Binding-site contacts:
Ligand atom O7 contacts residue GLY75 of chain 4.F at 4.0 Å.
Ligand atom N2 contacts residue GLY75 of chain 4.F at 2.6 Å (h-bond).
Ligand atom C7 contacts residue NAG1 of chain 4.K at 4.3 Å.
Ligand atom N2 contacts residue ASN96 of chain 4.F at 3.1 Å (h-bond).
Ligand atom C2 contacts residue GLY75 of chain 4.F at 3.8 Å.
Ligand atom C1 contacts residue ASN96 of chain 4.F at 1.4 Å.
Ligand atom C1 contacts residue GLY75 of chain 4.F at 3.9 Å.
Ligand atom C8 contacts residue NAG1 of chain 4.K at 4.3 Å.
Ligand atom C7 contacts residue GLY75 of chain 4.F at 2.9 Å.
Ligand atom C5 contacts residue ASN96 of chain 4.F at 3.5 Å.
Ligand atom O5 contacts residue ASN96 of chain 4.F at 2.2 Å (h-bond).
Ligand atom C4 contacts residue ASN96 of chain 4.F at 4.2 Å.
Ligand atom O7 contacts residue ASN96 of chain 4.F at 3.4 Å (h-bond).
Ligand atom C8 contacts residue GLY75 of chain 4.F at 2.5 Å.
Ligand atom C3 contacts residue GLY75 of chain 4.F at 4.4 Å.
Ligand atom C8 contacts residue ASN77 of chain 4.F at 3.7 Å.
Ligand atom C7 contacts residue ASN77 of chain 4.F at 3.8 Å.
Ligand atom C8 contacts residue LYS76 of chain 4.F at 4.0 Å.
Ligand atom C7 contacts residue ASN96 of chain 4.F at 3.5 Å.
Ligand atom C3 contacts residue ASN96 of chain 4.F at 3.8 Å.
Ligand atom C2 contacts residue ASN96 of chain 4.F at 2.6 Å.
Ligand atom O7 contacts residue NAG1 of chain 4.K at 3.4 Å.
Ligand atom O7 contacts residue ASN77 of chain 4.F at 3.4 Å (h-bond).

A small-molecule ligand and the protein it binds are described below.
Small molecule (SMILES): CC(=O)N[C@H]1[C@H](O[C@H]2[C@H](O)[C@@H](NC(C)=O)CO[C@@H]2CO)O[C@H](CO)[C@@H](O[C@@H]2O[C@H](CO)[C@@H](O)[C@H](O)[C@@H]2O)[C@@H]1O

Sequence of chain 4.F:
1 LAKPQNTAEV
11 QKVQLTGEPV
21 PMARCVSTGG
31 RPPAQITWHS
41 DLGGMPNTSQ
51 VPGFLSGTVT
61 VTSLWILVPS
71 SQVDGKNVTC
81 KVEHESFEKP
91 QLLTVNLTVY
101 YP